Sequence of chain 1.N:
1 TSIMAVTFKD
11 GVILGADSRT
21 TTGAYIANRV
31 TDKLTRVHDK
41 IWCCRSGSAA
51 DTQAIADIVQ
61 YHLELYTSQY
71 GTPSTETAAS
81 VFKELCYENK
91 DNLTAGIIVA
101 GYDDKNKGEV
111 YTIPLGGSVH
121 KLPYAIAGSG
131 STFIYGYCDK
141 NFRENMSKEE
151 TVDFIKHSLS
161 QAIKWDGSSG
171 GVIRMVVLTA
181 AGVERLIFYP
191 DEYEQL

Sequence of chain 1.H:
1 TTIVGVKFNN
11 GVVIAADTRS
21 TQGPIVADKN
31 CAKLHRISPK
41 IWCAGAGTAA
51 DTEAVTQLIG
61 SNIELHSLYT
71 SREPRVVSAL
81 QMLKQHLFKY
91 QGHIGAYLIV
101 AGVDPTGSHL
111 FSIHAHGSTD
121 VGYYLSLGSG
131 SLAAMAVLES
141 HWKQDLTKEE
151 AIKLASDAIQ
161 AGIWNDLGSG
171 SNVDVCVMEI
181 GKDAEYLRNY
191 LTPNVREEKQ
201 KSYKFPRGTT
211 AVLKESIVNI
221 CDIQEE

Binding-site contacts:
Ligand atom C22 contacts residue GLY47 of chain 1.N at 3.7 Å.
Ligand atom O19 contacts residue THR21 of chain 1.N at 3.2 Å (h-bond).
Ligand atom C18 contacts residue GLY47 of chain 1.N at 3.7 Å.
Ligand atom C3 contacts residue THR22 of chain 1.N at 3.5 Å.
Ligand atom C6 contacts residue HIS114 of chain 1.H at 3.7 Å.
Ligand atom O28 contacts residue SER168 of chain 1.N at 3.9 Å.
Ligand atom N20 contacts residue GLY47 of chain 1.N at 2.9 Å (h-bond).
Ligand atom O8 contacts residue SER48 of chain 1.N at 3.8 Å.
Ligand atom O19 contacts residue THR20 of chain 1.N at 3.5 Å.
Ligand atom B26 contacts residue THR1 of chain 1.N at 1.4 Å.
Ligand atom C24 contacts residue ARG45 of chain 1.N at 3.5 Å.
Ligand atom C25 contacts residue THR20 of chain 1.N at 3.7 Å.
Ligand atom O27 contacts residue THR1 of chain 1.N at 2.4 Å (h-bond).
Ligand atom O27 contacts residue GLY47 of chain 1.N at 3.4 Å (h-bond).
Ligand atom C5 contacts residue HIS114 of chain 1.H at 3.2 Å.
Ligand atom N4 contacts residue THR22 of chain 1.N at 2.7 Å (h-bond).
Ligand atom C23 contacts residue GLY47 of chain 1.N at 3.6 Å.
Ligand atom N4 contacts residue THR21 of chain 1.N at 3.9 Å.
Ligand atom O28 contacts residue THR1 of chain 1.N at 2.3 Å (h-bond).
Ligand atom B26 contacts residue LYS33 of chain 1.N at 3.8 Å.
Ligand atom N9 contacts residue THR21 of chain 1.N at 3.3 Å (h-bond).
Ligand atom N1 contacts residue ALA49 of chain 1.N at 3.6 Å.
Ligand atom C6 contacts residue SER118 of chain 1.H at 3.3 Å.
Ligand atom C2 contacts residue THR20 of chain 1.N at 4.0 Å.
Ligand atom O8 contacts residue ALA49 of chain 1.N at 3.0 Å (h-bond).
Ligand atom C10 contacts residue GLY47 of chain 1.N at 3.6 Å.
Ligand atom C3 contacts residue THR21 of chain 1.N at 3.2 Å.
Ligand atom C21 contacts residue THR1 of chain 1.N at 2.4 Å.
Ligand atom C22 contacts residue SER46 of chain 1.N at 3.9 Å.
Ligand atom C24 contacts residue THR52 of chain 1.N at 3.7 Å.
Ligand atom C22 contacts residue THR1 of chain 1.N at 2.8 Å.
Ligand atom N20 contacts residue THR1 of chain 1.N at 3.7 Å.
Ligand atom C21 contacts residue LYS33 of chain 1.N at 3.9 Å.
Ligand atom C13 contacts residue GLY47 of chain 1.N at 3.6 Å.
Ligand atom N1 contacts residue SER118 of chain 1.H at 3.8 Å.
Ligand atom C5 contacts residue THR22 of chain 1.N at 3.7 Å.
Ligand atom C22 contacts residue ARG45 of chain 1.N at 4.0 Å.
Ligand atom C21 contacts residue GLY47 of chain 1.N at 3.9 Å.
Ligand atom C11 contacts residue THR21 of chain 1.N at 3.6 Å.
Ligand atom N9 contacts residue THR20 of chain 1.N at 4.0 Å.

This small molecule binds to this protein.
Small molecule (SMILES): CC(C)C[C@H](NC(=O)[C@H](Cc1ccccc1)NC(=O)c1cnccn1)B(O)O